The small molecule below binds the protein below.
Small molecule (SMILES): C1CC[C@H]2N->[Pt+2]<-N[C@@H]2C1

Binding-site contacts:
Ligand atom PT contacts residue VAL118 of chain 1.A at 4.2 Å.
Ligand atom C6 contacts residue LYS7 of chain 1.A at 3.8 Å.
Ligand atom C4 contacts residue ALA4 of chain 1.A at 4.1 Å (hydrophobic).
Ligand atom N1 contacts residue HIS119 of chain 1.A at 4.2 Å.
Ligand atom C5 contacts residue LYS7 of chain 1.A at 4.3 Å.
Ligand atom C2 contacts residue VAL118 of chain 1.A at 3.9 Å (hydrophobic).
Ligand atom PT contacts residue HIS119 of chain 1.A at 2.1 Å.
Ligand atom C5 contacts residue ALA4 of chain 1.A at 3.9 Å (hydrophobic).
Ligand atom C1 contacts residue VAL118 of chain 1.A at 3.7 Å (hydrophobic).
Ligand atom N2 contacts residue VAL118 of chain 1.A at 3.9 Å.
Ligand atom N2 contacts residue HIS119 of chain 1.A at 3.2 Å (h-bond).
Ligand atom C3 contacts residue VAL118 of chain 1.A at 3.7 Å (hydrophobic).

Sequence of chain 1.A:
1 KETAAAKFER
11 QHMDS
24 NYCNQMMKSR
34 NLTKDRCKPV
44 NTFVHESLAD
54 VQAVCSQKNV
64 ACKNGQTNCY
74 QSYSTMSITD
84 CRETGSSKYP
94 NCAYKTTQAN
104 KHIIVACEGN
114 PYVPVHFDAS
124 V